Binding-site contacts:
Ligand atom N2 contacts residue ASN76 of chain 1.B at 3.0 Å (h-bond).
Ligand atom C1 contacts residue ASN76 of chain 1.B at 3.3 Å.
Ligand atom C7 contacts residue ASN76 of chain 1.B at 3.4 Å.
Ligand atom C8 contacts residue ASN76 of chain 1.B at 3.6 Å.
Ligand atom C2 contacts residue ASN76 of chain 1.B at 3.6 Å.
Ligand atom O7 contacts residue ASN76 of chain 1.B at 3.6 Å.

Sequence of chain 1.B:
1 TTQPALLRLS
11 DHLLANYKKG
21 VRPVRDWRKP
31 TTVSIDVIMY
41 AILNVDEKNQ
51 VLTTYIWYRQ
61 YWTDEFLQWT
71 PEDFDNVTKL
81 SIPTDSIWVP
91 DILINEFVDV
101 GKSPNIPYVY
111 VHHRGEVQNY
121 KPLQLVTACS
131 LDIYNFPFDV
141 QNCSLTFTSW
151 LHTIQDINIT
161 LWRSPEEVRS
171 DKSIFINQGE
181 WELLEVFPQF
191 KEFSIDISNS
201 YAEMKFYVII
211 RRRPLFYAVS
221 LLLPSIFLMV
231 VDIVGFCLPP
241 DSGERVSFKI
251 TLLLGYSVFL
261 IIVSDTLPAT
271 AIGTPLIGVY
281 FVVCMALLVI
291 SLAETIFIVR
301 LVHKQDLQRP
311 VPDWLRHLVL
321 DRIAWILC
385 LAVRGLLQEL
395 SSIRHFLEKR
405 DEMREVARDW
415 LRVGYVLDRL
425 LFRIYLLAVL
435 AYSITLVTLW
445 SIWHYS

The small molecule below binds the protein below.
Small molecule (SMILES): CC(=O)N[C@@H]1[C@@H](O)[C@H](O[C@H]2[C@H](O)[C@@H](NC(C)=O)CO[C@@H]2CO)[C@@H](CO)O[C@H]1O